Binding-site contacts:
Ligand atom NAJ contacts residue PRO38 of chain 2.A at 4.4 Å.
Ligand atom NAJ contacts residue PHE157 of chain 2.A at 4.3 Å.
Ligand atom CAB contacts residue PHE157 of chain 2.A at 3.6 Å (hydrophobic).
Ligand atom CAE contacts residue VAL142 of chain 2.A at 3.3 Å (hydrophobic).
Ligand atom OAD contacts residue VAL142 of chain 2.A at 3.4 Å.
Ligand atom CAA contacts residue PRO38 of chain 2.A at 3.4 Å (hydrophobic).
Ligand atom CAB contacts residue VAL143 of chain 2.A at 3.8 Å (hydrophobic).
Ligand atom CAB contacts residue GLN164 of chain 2.A at 3.7 Å.
Ligand atom OAD contacts residue VAL139 of chain 2.A at 4.3 Å.
Ligand atom SAK contacts residue LEU146 of chain 2.A at 4.2 Å.
Ligand atom CAF contacts residue VAL139 of chain 2.A at 4.1 Å (hydrophobic).
Ligand atom CAA contacts residue MET40 of chain 2.A at 4.3 Å (hydrophobic).
Ligand atom CAI contacts residue VAL142 of chain 2.A at 3.3 Å (hydrophobic).
Ligand atom OAC contacts residue SER65 of chain 2.A at 4.3 Å.
Ligand atom OAD contacts residue LEU146 of chain 2.A at 3.8 Å.
Ligand atom OAC contacts residue PRO38 of chain 2.A at 3.1 Å.
Ligand atom CAG contacts residue PHE67 of chain 2.A at 3.2 Å (hydrophobic).
Ligand atom SAH contacts residue VAL68 of chain 2.A at 4.1 Å.
Ligand atom OAD contacts residue PRO38 of chain 2.A at 4.0 Å.
Ligand atom CAA contacts residue THR39 of chain 2.A at 4.0 Å.
Ligand atom OAD contacts residue VAL143 of chain 2.A at 2.9 Å.
Ligand atom CAF contacts residue VAL142 of chain 2.A at 2.8 Å (hydrophobic).
Ligand atom SAH contacts residue PHE67 of chain 2.A at 3.3 Å (h-bond).
Ligand atom SAK contacts residue VAL142 of chain 2.A at 4.0 Å.
Ligand atom CAE contacts residue ASN69 of chain 2.A at 3.6 Å.
Ligand atom CAE contacts residue VAL139 of chain 2.A at 4.2 Å (hydrophobic).
Ligand atom CAG contacts residue THR39 of chain 2.A at 4.3 Å.
Ligand atom CAB contacts residue VAL139 of chain 2.A at 3.9 Å (hydrophobic).
Ligand atom SAK contacts residue VAL143 of chain 2.A at 4.2 Å.
Ligand atom OAC contacts residue THR39 of chain 2.A at 3.5 Å (h-bond).
Ligand atom SAH contacts residue ASN69 of chain 2.A at 3.9 Å.
Ligand atom SAH contacts residue MET40 of chain 2.A at 3.0 Å.
Ligand atom OAC contacts residue LEU146 of chain 2.A at 3.7 Å.
Ligand atom SAK contacts residue PRO38 of chain 2.A at 3.8 Å.
Ligand atom CAG contacts residue MET40 of chain 2.A at 3.9 Å (hydrophobic).
Ligand atom CAG contacts residue VAL142 of chain 2.A at 4.0 Å (hydrophobic).
Ligand atom CAE contacts residue MET40 of chain 2.A at 3.9 Å (hydrophobic).
Ligand atom SAH contacts residue VAL142 of chain 2.A at 4.1 Å.

Sequence of chain 2.A:
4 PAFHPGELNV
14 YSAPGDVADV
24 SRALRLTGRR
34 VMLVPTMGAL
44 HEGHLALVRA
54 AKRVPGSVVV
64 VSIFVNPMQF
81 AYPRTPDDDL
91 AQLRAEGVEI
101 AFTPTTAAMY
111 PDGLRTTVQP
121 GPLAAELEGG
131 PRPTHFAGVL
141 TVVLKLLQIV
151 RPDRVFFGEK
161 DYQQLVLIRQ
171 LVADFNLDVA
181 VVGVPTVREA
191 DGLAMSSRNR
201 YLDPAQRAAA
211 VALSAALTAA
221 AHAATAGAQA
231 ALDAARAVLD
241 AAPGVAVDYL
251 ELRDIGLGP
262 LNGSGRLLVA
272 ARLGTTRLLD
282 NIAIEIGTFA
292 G

A protein and the small-molecule ligand that binds it are described below.
Small molecule (SMILES): CN(C)S(=O)(=O)c1ccsc1